Sequence of chain 22.B:
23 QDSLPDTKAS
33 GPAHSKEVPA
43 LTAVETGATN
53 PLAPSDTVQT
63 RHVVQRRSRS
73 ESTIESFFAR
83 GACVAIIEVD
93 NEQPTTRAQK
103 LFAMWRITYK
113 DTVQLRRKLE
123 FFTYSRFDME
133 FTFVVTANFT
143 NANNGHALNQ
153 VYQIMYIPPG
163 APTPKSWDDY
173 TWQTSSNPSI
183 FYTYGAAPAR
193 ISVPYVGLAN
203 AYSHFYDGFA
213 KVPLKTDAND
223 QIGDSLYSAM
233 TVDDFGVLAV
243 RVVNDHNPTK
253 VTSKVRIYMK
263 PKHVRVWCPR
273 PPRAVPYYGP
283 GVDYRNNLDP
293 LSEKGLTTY

Binding-site contacts:
Ligand atom C5B contacts residue LEU240 of chain 22.B at 3.5 Å (hydrophobic).
Ligand atom N3A contacts residue PRO180 of chain 22.B at 3.7 Å.
Ligand atom N2 contacts residue TYR111 of chain 22.B at 3.1 Å.
Ligand atom C2B contacts residue TYR158 of chain 22.B at 3.5 Å (hydrophobic).
Ligand atom O1B contacts residue PHE133 of chain 22.B at 3.9 Å.
Ligand atom C4B contacts residue ILE193 of chain 22.B at 3.8 Å (hydrophobic).
Ligand atom C3B contacts residue TYR158 of chain 22.B at 3.4 Å (hydrophobic).
Ligand atom C2B contacts residue VAL195 of chain 22.B at 3.9 Å (hydrophobic).
Ligand atom C5 contacts residue TYR111 of chain 22.B at 3.8 Å (hydrophobic).
Ligand atom C5A contacts residue ILE156 of chain 22.B at 3.2 Å (hydrophobic).
Ligand atom N2 contacts residue TYR204 of chain 22.B at 3.8 Å.
Ligand atom C3 contacts residue TYR111 of chain 22.B at 3.2 Å (hydrophobic).
Ligand atom C2C contacts residue PHE237 of chain 22.B at 3.8 Å (hydrophobic).
Ligand atom C6C contacts residue VAL198 of chain 22.B at 3.9 Å (hydrophobic).
Ligand atom N3A contacts residue TYR158 of chain 22.B at 3.7 Å.
Ligand atom C4C contacts residue PHE237 of chain 22.B at 3.6 Å (hydrophobic).
Ligand atom C4 contacts residue TYR111 of chain 22.B at 3.6 Å (hydrophobic).
Ligand atom C5B contacts residue ILE193 of chain 22.B at 3.9 Å (hydrophobic).
Ligand atom O1 contacts residue TYR111 of chain 22.B at 3.5 Å.
Ligand atom C4A contacts residue PRO180 of chain 22.B at 3.3 Å (hydrophobic).
Ligand atom C4A contacts residue ILE182 of chain 22.B at 3.9 Å (hydrophobic).
Ligand atom O1A contacts residue PHE135 of chain 22.B at 3.8 Å.
Ligand atom C6C contacts residue PHE237 of chain 22.B at 3.9 Å (hydrophobic).
Ligand atom O1 contacts residue PHE129 of chain 22.B at 3.8 Å.
Ligand atom N3A contacts residue ALA24 of chain 22.D at 3.9 Å.
Ligand atom C4A contacts residue SER181 of chain 22.B at 3.8 Å.
Ligand atom C2A contacts residue ILE193 of chain 22.B at 3.9 Å (hydrophobic).
Ligand atom C7C contacts residue TYR158 of chain 22.B at 3.8 Å (hydrophobic).
Ligand atom C3 contacts residue PHE237 of chain 22.B at 3.7 Å (hydrophobic).
Ligand atom C5A contacts residue ILE182 of chain 22.B at 3.5 Å (hydrophobic).
Ligand atom C31 contacts residue TYR111 of chain 22.B at 3.7 Å (hydrophobic).
Ligand atom C2A contacts residue TYR158 of chain 22.B at 3.9 Å (hydrophobic).
Ligand atom C4C contacts residue VAL198 of chain 22.B at 3.8 Å (hydrophobic).
Ligand atom O1 contacts residue TYR204 of chain 22.B at 3.6 Å.
Ligand atom O1B contacts residue ILE109 of chain 22.B at 3.8 Å.
Ligand atom C6B contacts residue PHE133 of chain 22.B at 3.5 Å (hydrophobic).
Ligand atom C4 contacts residue PHE237 of chain 22.B at 3.1 Å (hydrophobic).
Ligand atom C4B contacts residue TYR158 of chain 22.B at 3.8 Å (hydrophobic).
Ligand atom C5C contacts residue VAL195 of chain 22.B at 3.8 Å (hydrophobic).
Ligand atom C31 contacts residue PHE237 of chain 22.B at 3.8 Å (hydrophobic).

This small molecule binds to this protein.
Small molecule (SMILES): Cc1cc(CCCCCCCOc2ccc(C3=NCCO3)cc2)on1

Sequence of chain 22.D:
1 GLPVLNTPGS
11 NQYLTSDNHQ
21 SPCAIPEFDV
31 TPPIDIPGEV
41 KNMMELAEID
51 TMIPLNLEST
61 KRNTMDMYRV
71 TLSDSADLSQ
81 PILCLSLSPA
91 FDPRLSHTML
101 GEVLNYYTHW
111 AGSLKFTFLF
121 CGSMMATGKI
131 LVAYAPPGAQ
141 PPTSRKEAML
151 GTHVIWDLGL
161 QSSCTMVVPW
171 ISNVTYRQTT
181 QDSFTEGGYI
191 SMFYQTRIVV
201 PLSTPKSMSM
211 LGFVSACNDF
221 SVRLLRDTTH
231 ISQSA

Sequence of chain 23.D:
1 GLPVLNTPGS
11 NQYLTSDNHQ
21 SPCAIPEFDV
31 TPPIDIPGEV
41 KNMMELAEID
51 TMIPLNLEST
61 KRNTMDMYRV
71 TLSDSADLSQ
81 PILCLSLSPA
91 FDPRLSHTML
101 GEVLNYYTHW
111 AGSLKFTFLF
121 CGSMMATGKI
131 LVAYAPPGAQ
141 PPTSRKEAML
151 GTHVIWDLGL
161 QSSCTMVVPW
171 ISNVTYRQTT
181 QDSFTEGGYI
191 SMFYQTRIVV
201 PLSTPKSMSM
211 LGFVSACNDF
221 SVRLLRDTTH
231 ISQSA